The protein below binds the small molecule below.
Small molecule (SMILES): OC[C@H]1O[C@@H](O[C@H]2[C@H](O)[C@H](O)[C@H](O[C@H]3[C@H](O)[C@H](O)[C@H](O[C@H]4[C@H](O)[C@H](O)[C@H](O[C@H]5[C@H](O)[C@H](O)[C@H](O)O[C@@H]5CO)O[C@@H]4CO)O[C@@H]3CO)O[C@@H]2CO)[C@@H](O)[C@@H](O)[C@@H]1O

Sequence of chain 1.A:
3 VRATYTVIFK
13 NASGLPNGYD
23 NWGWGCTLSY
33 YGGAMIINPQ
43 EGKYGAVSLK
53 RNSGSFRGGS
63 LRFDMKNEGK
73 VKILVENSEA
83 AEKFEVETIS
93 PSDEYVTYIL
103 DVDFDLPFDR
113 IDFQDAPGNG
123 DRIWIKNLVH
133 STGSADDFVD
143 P

Binding-site contacts:
Ligand atom O3 contacts residue GLN116 of chain 1.A at 3.1 Å (h-bond).
Ligand atom C2 contacts residue LYS74 of chain 1.A at 3.8 Å.
Ligand atom O3 contacts residue GLU78 of chain 1.A at 2.7 Å (salt-bridge).
Ligand atom C6 contacts residue LEU76 of chain 1.A at 3.8 Å (hydrophobic).
Ligand atom O3 contacts residue LYS74 of chain 1.A at 2.8 Å (salt-bridge).
Ligand atom O6 contacts residue GLN116 of chain 1.A at 2.8 Å (h-bond).
Ligand atom C2 contacts residue TRP24 of chain 1.A at 3.5 Å (hydrophobic).
Ligand atom O2 contacts residue TYR46 of chain 1.A at 3.7 Å.
Ligand atom O5 contacts residue GLN116 of chain 1.A at 3.0 Å (h-bond).
Ligand atom C6 contacts residue GLN116 of chain 1.A at 3.5 Å.
Ligand atom C3 contacts residue ALA118 of chain 1.A at 3.9 Å (hydrophobic).
Ligand atom O4 contacts residue TYR46 of chain 1.A at 3.6 Å.
Ligand atom C1 contacts residue TRP26 of chain 1.A at 3.9 Å (hydrophobic).
Ligand atom C5 contacts residue TRP26 of chain 1.A at 3.6 Å (hydrophobic).
Ligand atom C2 contacts residue ALA118 of chain 1.A at 3.5 Å (hydrophobic).
Ligand atom O2 contacts residue GLN116 of chain 1.A at 3.0 Å (h-bond).
Ligand atom O2 contacts residue TRP26 of chain 1.A at 3.5 Å (h-bond).
Ligand atom O4 contacts residue ARG112 of chain 1.A at 3.1 Å (salt-bridge).
Ligand atom O3 contacts residue ARG112 of chain 1.A at 3.1 Å (salt-bridge).
Ligand atom O2 contacts residue TRP24 of chain 1.A at 2.6 Å (h-bond).
Ligand atom C3 contacts residue LYS74 of chain 1.A at 3.8 Å.
Ligand atom C3 contacts residue GLU78 of chain 1.A at 3.4 Å.
Ligand atom O6 contacts residue TRP26 of chain 1.A at 3.5 Å.
Ligand atom C1 contacts residue TYR46 of chain 1.A at 3.7 Å (hydrophobic).
Ligand atom C3 contacts residue TYR46 of chain 1.A at 3.9 Å (hydrophobic).
Ligand atom C1 contacts residue GLN116 of chain 1.A at 3.7 Å.
Ligand atom O2 contacts residue ARG112 of chain 1.A at 2.8 Å (salt-bridge).
Ligand atom O6 contacts residue LEU76 of chain 1.A at 3.8 Å.
Ligand atom O4 contacts residue GLN116 of chain 1.A at 3.4 Å (h-bond).
Ligand atom O6 contacts residue TRP24 of chain 1.A at 3.6 Å.
Ligand atom C3 contacts residue ARG112 of chain 1.A at 3.8 Å.
Ligand atom C1 contacts residue ARG112 of chain 1.A at 3.9 Å.
Ligand atom O4 contacts residue TRP26 of chain 1.A at 3.9 Å.
Ligand atom C6 contacts residue LYS85 of chain 1.A at 3.8 Å.
Ligand atom O5 contacts residue ARG112 of chain 1.A at 3.1 Å (salt-bridge).
Ligand atom O2 contacts residue LYS74 of chain 1.A at 3.0 Å (salt-bridge).
Ligand atom C5 contacts residue TYR46 of chain 1.A at 3.7 Å (hydrophobic).
Ligand atom C6 contacts residue TRP26 of chain 1.A at 3.5 Å (hydrophobic).
Ligand atom C1 contacts residue ALA118 of chain 1.A at 3.6 Å (hydrophobic).
Ligand atom C5 contacts residue TRP24 of chain 1.A at 3.7 Å (hydrophobic).